Binding-site contacts:
Ligand atom O1B contacts residue SER414 of chain 1.A at 3.4 Å.
Ligand atom PG contacts residue CA1 of chain 1.E at 3.5 Å.
Ligand atom O2B contacts residue ASP623 of chain 1.A at 3.1 Å (salt-bridge).
Ligand atom PB contacts residue SER414 of chain 1.A at 3.7 Å.
Ligand atom O2G contacts residue THR413 of chain 1.A at 3.7 Å.
Ligand atom O1G contacts residue LEU412 of chain 1.A at 3.6 Å (h-bond).
Ligand atom O2G contacts residue ARG482 of chain 1.A at 3.0 Å (salt-bridge).
Ligand atom PG contacts residue ARG482 of chain 1.A at 3.6 Å.
Ligand atom C3' contacts residue ASN564 of chain 1.A at 3.7 Å.
Ligand atom O1G contacts residue ASP411 of chain 1.A at 3.0 Å (salt-bridge).
Ligand atom O3' contacts residue TYR416 of chain 1.A at 2.9 Å (h-bond).
Ligand atom O2B contacts residue LEU415 of chain 1.A at 3.1 Å (h-bond).
Ligand atom O2A contacts residue ASP623 of chain 1.A at 3.0 Å (salt-bridge).
Ligand atom O1B contacts residue LEU415 of chain 1.A at 3.6 Å (h-bond).
Ligand atom PB contacts residue CA1 of chain 1.E at 3.3 Å.
Ligand atom O2A contacts residue ASP411 of chain 1.A at 3.4 Å (salt-bridge).
Ligand atom O3B contacts residue SER414 of chain 1.A at 3.4 Å (h-bond).
Ligand atom PG contacts residue SER414 of chain 1.A at 3.7 Å.
Ligand atom O3G contacts residue LYS560 of chain 1.A at 3.6 Å (salt-bridge).
Ligand atom O1G contacts residue CA1 of chain 1.E at 2.3 Å.
Ligand atom O2B contacts residue LEU412 of chain 1.A at 3.1 Å (h-bond).
Ligand atom C5' contacts residue ASP623 of chain 1.A at 3.4 Å.
Ligand atom O1G contacts residue CA1 of chain 1.H at 3.3 Å.
Ligand atom O3B contacts residue LYS560 of chain 1.A at 3.7 Å.
Ligand atom O3G contacts residue ARG482 of chain 1.A at 2.7 Å (salt-bridge).
Ligand atom O2G contacts residue SER414 of chain 1.A at 3.0 Å (h-bond).
Ligand atom O4' contacts residue THR622 of chain 1.A at 3.6 Å.
Ligand atom O2B contacts residue CA1 of chain 1.E at 2.2 Å.
Ligand atom O2B contacts residue SER414 of chain 1.A at 3.4 Å (h-bond).
Ligand atom PA contacts residue CA1 of chain 1.E at 3.6 Å.
Ligand atom O3' contacts residue ASN564 of chain 1.A at 3.6 Å (h-bond).
Ligand atom O3' contacts residue LEU415 of chain 1.A at 3.3 Å (h-bond).
Ligand atom O3A contacts residue CA1 of chain 1.E at 3.7 Å.
Ligand atom O2A contacts residue CA1 of chain 1.F at 2.6 Å.
Ligand atom O3A contacts residue LYS560 of chain 1.A at 3.1 Å.
Ligand atom O2A contacts residue CA1 of chain 1.E at 2.5 Å.
Ligand atom O3B contacts residue ARG482 of chain 1.A at 3.7 Å.
Ligand atom O1A contacts residue LYS560 of chain 1.A at 3.2 Å (salt-bridge).
Ligand atom O1B contacts residue ASN564 of chain 1.A at 3.4 Å (h-bond).
Ligand atom C2' contacts residue TYR416 of chain 1.A at 3.5 Å (hydrophobic).

This protein binds this small molecule.
Small molecule (SMILES): Nc1ccn([C@H]2C[C@H](O)[C@@H](CO[P](=O)(O)O[P](=O)(O)OP(=O)(O)O)O2)c(=O)n1

Sequence of chain 1.A:
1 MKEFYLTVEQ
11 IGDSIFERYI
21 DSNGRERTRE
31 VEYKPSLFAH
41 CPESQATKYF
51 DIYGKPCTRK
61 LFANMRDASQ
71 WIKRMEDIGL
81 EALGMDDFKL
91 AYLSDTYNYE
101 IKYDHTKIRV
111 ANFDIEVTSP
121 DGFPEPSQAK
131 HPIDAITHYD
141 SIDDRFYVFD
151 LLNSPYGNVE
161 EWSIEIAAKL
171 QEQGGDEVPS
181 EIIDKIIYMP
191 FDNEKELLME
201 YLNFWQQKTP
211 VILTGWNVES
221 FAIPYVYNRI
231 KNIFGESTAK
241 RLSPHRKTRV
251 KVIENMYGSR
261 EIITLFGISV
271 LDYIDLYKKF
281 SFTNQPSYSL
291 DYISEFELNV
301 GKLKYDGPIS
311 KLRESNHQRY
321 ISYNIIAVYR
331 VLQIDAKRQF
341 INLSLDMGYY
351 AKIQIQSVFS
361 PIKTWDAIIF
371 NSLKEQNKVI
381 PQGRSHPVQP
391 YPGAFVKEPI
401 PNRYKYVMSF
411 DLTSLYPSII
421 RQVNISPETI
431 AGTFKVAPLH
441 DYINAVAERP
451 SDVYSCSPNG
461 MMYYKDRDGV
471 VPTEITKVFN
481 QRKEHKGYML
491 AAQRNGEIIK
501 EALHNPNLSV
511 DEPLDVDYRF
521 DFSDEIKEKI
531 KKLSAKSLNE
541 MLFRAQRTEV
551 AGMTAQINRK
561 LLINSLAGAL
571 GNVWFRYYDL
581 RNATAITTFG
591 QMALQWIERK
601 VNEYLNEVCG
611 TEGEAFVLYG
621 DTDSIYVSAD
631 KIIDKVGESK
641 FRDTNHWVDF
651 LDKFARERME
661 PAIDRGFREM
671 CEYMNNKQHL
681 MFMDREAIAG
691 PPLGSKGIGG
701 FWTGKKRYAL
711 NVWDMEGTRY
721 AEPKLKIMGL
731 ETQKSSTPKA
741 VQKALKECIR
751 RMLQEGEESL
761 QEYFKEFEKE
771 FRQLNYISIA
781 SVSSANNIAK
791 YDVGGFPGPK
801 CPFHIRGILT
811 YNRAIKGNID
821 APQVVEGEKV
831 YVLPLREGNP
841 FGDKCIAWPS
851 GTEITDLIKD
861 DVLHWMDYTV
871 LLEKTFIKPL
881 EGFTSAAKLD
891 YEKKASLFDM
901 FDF